A protein and the small-molecule ligand that binds it are described below.
Small molecule (SMILES): Nc1nc2ccc(OC(F)(F)F)cc2s1

Sequence of chain 1.A:
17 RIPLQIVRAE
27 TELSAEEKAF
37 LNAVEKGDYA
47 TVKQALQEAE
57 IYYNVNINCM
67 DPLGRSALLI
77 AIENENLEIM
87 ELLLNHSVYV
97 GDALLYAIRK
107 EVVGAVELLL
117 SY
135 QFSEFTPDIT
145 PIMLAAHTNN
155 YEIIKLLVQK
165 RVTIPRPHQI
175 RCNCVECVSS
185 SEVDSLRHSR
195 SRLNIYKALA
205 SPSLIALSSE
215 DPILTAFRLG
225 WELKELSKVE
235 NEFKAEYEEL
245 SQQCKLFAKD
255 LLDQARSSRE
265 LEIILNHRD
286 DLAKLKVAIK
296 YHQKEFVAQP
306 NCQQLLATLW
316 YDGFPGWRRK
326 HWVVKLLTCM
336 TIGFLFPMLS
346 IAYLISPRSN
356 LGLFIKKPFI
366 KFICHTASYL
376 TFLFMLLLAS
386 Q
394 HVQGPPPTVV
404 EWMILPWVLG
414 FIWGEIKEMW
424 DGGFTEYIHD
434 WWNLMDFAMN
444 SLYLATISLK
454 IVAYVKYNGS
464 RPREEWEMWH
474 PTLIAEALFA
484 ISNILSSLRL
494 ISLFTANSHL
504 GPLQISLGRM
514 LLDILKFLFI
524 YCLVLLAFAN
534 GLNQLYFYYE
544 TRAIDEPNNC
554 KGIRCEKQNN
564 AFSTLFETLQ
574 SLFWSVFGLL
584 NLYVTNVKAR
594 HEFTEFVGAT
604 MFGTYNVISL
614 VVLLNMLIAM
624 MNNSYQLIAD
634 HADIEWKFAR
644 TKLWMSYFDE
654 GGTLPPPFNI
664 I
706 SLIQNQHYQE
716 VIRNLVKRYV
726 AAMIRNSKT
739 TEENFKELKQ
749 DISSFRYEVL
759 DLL

Binding-site contacts:
Ligand atom F1 contacts residue TYR374 of chain 1.A at 3.8 Å.
Ligand atom C7 contacts residue ARG492 of chain 1.A at 4.3 Å.
Ligand atom C3 contacts residue ASP439 of chain 1.A at 4.0 Å.
Ligand atom N2 contacts residue GLU418 of chain 1.A at 4.0 Å.
Ligand atom C7 contacts residue SER495 of chain 1.A at 4.4 Å.
Ligand atom O1 contacts residue TYR374 of chain 1.A at 3.8 Å.
Ligand atom N1 contacts residue CA1 of chain 1.H at 4.0 Å.
Ligand atom F2 contacts residue TYR374 of chain 1.A at 3.2 Å.
Ligand atom N2 contacts residue ASN443 of chain 1.A at 3.9 Å.
Ligand atom F1 contacts residue LEU493 of chain 1.A at 3.2 Å.
Ligand atom N1 contacts residue ASP439 of chain 1.A at 3.0 Å (salt-bridge).
Ligand atom F3 contacts residue SER495 of chain 1.A at 3.3 Å.
Ligand atom C5 contacts residue ARG492 of chain 1.A at 4.0 Å.
Ligand atom F2 contacts residue ARG492 of chain 1.A at 3.5 Å.
Ligand atom C3 contacts residue ARG492 of chain 1.A at 3.7 Å.
Ligand atom F2 contacts residue SER495 of chain 1.A at 4.4 Å.
Ligand atom C4 contacts residue TYR374 of chain 1.A at 3.8 Å (hydrophobic).
Ligand atom C2 contacts residue ARG492 of chain 1.A at 3.8 Å.
Ligand atom N1 contacts residue ARG492 of chain 1.A at 3.9 Å.
Ligand atom S1 contacts residue TYR374 of chain 1.A at 3.8 Å.
Ligand atom C7 contacts residue TYR374 of chain 1.A at 3.9 Å (hydrophobic).
Ligand atom C7 contacts residue LEU496 of chain 1.A at 3.8 Å (hydrophobic).
Ligand atom S1 contacts residue PHE414 of chain 1.A at 4.3 Å.
Ligand atom F2 contacts residue LEU493 of chain 1.A at 3.7 Å.
Ligand atom C8 contacts residue ASP439 of chain 1.A at 3.3 Å.
Ligand atom F3 contacts residue LEU496 of chain 1.A at 3.2 Å.
Ligand atom S1 contacts residue ASP439 of chain 1.A at 3.9 Å.
Ligand atom C5 contacts residue TYR374 of chain 1.A at 3.2 Å (hydrophobic).
Ligand atom C1 contacts residue ARG492 of chain 1.A at 4.5 Å.
Ligand atom F1 contacts residue LEU496 of chain 1.A at 3.0 Å.
Ligand atom C7 contacts residue LEU493 of chain 1.A at 4.1 Å (hydrophobic).
Ligand atom C6 contacts residue TYR374 of chain 1.A at 4.2 Å (hydrophobic).
Ligand atom N2 contacts residue PHE414 of chain 1.A at 4.4 Å.
Ligand atom C4 contacts residue ARG492 of chain 1.A at 4.1 Å.
Ligand atom S1 contacts residue MET442 of chain 1.A at 4.2 Å.
Ligand atom N2 contacts residue ASP439 of chain 1.A at 3.2 Å.
Ligand atom S1 contacts residue ARG492 of chain 1.A at 4.2 Å.
Ligand atom F3 contacts residue ARG492 of chain 1.A at 3.8 Å.
Ligand atom C4 contacts residue ASP439 of chain 1.A at 4.5 Å.
Ligand atom N1 contacts residue GLU418 of chain 1.A at 4.0 Å.